Sequence of chain 3.C:
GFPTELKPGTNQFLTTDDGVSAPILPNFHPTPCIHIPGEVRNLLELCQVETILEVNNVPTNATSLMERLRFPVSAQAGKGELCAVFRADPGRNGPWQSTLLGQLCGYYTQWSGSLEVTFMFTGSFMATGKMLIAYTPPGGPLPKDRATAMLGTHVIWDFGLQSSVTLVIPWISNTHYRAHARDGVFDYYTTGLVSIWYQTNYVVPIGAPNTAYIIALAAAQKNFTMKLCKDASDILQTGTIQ

Binding-site contacts:
Ligand atom CAG contacts residue TRP203 of chain 3.A at 3.7 Å (hydrophobic).
Ligand atom OAE contacts residue ASP112 of chain 3.A at 3.6 Å.
Ligand atom CAS contacts residue TRP203 of chain 3.A at 3.8 Å (hydrophobic).
Ligand atom CAJ contacts residue PHE155 of chain 3.A at 3.7 Å (hydrophobic).
Ligand atom CAZ contacts residue TRP203 of chain 3.A at 3.5 Å (hydrophobic).
Ligand atom CAL contacts residue ILE111 of chain 3.A at 3.7 Å (hydrophobic).
Ligand atom CAN contacts residue PRO177 of chain 3.A at 3.4 Å (hydrophobic).
Ligand atom NAC contacts residue THR114 of chain 3.A at 3.3 Å (h-bond).
Ligand atom CAA contacts residue SER178 of chain 3.A at 3.5 Å.
Ligand atom CBB contacts residue ILE111 of chain 3.A at 3.6 Å (hydrophobic).
Ligand atom NAC contacts residue ASP112 of chain 3.A at 2.5 Å (salt-bridge).
Ligand atom CAO contacts residue PHE135 of chain 3.A at 3.8 Å (hydrophobic).
Ligand atom CAL contacts residue PHE155 of chain 3.A at 3.6 Å (hydrophobic).
Ligand atom CAS contacts residue TYR201 of chain 3.A at 3.5 Å (hydrophobic).
Ligand atom OAE contacts residue ILE113 of chain 3.A at 3.3 Å (h-bond).
Ligand atom CAA contacts residue VAL179 of chain 3.A at 3.2 Å (hydrophobic).
Ligand atom OAD contacts residue ALA275 of chain 3.A at 3.2 Å.
Ligand atom CAH contacts residue ASN228 of chain 3.A at 3.4 Å.
Ligand atom OAD contacts residue LYS274 of chain 3.A at 3.1 Å (salt-bridge).
Ligand atom CAI contacts residue PHE135 of chain 3.A at 3.7 Å (hydrophobic).
Ligand atom CAK contacts residue PHE135 of chain 3.A at 3.6 Å (hydrophobic).
Ligand atom CBC contacts residue TRP203 of chain 3.A at 3.6 Å (hydrophobic).
Ligand atom NBG contacts residue TRP203 of chain 3.A at 3.3 Å.
Ligand atom CAG contacts residue ASN228 of chain 3.A at 3.6 Å.
Ligand atom CAA contacts residue PRO177 of chain 3.A at 3.5 Å (hydrophobic).
Ligand atom CAP contacts residue ILE111 of chain 3.A at 3.8 Å (hydrophobic).
Ligand atom OAX contacts residue MET195 of chain 3.A at 3.6 Å.
Ligand atom CAG contacts residue GLN202 of chain 3.A at 3.3 Å.
Ligand atom CAO contacts residue ILE111 of chain 3.A at 3.8 Å (hydrophobic).
Ligand atom CBC contacts residue ASN228 of chain 3.A at 3.8 Å.
Ligand atom CAA contacts residue TYR153 of chain 3.A at 3.5 Å (hydrophobic).
Ligand atom CAH contacts residue TRP203 of chain 3.A at 3.5 Å (hydrophobic).
Ligand atom CAY contacts residue ASP112 of chain 3.A at 3.8 Å.
Ligand atom NAU contacts residue PHE155 of chain 3.A at 3.7 Å.
Ligand atom CAY contacts residue THR114 of chain 3.A at 3.8 Å.
Ligand atom CAN contacts residue PHE155 of chain 3.A at 3.8 Å (hydrophobic).
Ligand atom CAH contacts residue GLN202 of chain 3.A at 3.2 Å.
Ligand atom CAT contacts residue TRP203 of chain 3.A at 3.6 Å (hydrophobic).
Ligand atom OAX contacts residue ILE111 of chain 3.A at 3.5 Å.
Ligand atom CAT contacts residue ASN228 of chain 3.A at 3.5 Å.

The protein below binds the small molecule below.
Small molecule (SMILES): CCO/N=C/c1ccc(OCC[C@@H](C)CCN2CCN(c3ccnc(C(N)=O)c3)C2=O)cc1

Sequence of chain 3.A:
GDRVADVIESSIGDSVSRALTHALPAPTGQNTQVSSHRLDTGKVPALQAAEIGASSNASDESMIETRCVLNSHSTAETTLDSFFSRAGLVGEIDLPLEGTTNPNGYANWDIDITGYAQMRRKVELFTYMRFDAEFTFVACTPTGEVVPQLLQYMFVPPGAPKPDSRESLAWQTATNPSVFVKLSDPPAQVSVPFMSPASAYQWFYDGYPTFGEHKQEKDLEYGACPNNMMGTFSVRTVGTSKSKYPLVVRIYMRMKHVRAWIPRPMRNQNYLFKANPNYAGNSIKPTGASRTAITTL